Sequence of chain 3.C:
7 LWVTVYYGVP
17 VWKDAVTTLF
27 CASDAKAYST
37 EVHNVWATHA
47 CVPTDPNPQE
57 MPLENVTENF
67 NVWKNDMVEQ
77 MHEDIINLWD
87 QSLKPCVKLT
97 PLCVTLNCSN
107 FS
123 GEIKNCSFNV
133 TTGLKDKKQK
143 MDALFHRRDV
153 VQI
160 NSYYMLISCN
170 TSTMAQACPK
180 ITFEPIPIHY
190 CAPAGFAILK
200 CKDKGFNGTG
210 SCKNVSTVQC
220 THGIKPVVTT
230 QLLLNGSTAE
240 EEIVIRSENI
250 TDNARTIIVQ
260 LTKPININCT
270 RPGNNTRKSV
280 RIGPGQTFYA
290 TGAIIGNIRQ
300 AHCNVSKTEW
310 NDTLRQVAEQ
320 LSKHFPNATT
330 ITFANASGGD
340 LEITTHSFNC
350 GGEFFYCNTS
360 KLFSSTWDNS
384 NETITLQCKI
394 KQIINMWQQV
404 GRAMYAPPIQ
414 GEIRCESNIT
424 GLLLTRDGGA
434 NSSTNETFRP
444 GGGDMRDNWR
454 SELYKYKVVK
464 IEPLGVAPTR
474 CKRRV

Binding-site contacts:
Ligand atom N2 contacts residue ALA335 of chain 3.C at 3.9 Å.
Ligand atom C2 contacts residue SER359 of chain 3.C at 4.3 Å.
Ligand atom C7 contacts residue SER359 of chain 3.C at 3.9 Å.
Ligand atom O5 contacts residue ASN334 of chain 3.C at 2.4 Å (h-bond).
Ligand atom C8 contacts residue THR343 of chain 3.C at 4.4 Å.
Ligand atom O7 contacts residue ASN334 of chain 3.C at 3.7 Å.
Ligand atom C1 contacts residue SER359 of chain 3.C at 4.3 Å.
Ligand atom C8 contacts residue ALA335 of chain 3.C at 3.9 Å (hydrophobic).
Ligand atom C5 contacts residue ASN334 of chain 3.C at 3.7 Å.
Ligand atom C7 contacts residue ALA335 of chain 3.C at 4.3 Å (hydrophobic).
Ligand atom C3 contacts residue ASN334 of chain 3.C at 3.8 Å.
Ligand atom C4 contacts residue ASN334 of chain 3.C at 4.2 Å.
Ligand atom O7 contacts residue ASN357 of chain 3.C at 3.8 Å.
Ligand atom O7 contacts residue SER359 of chain 3.C at 3.2 Å (h-bond).
Ligand atom O7 contacts residue NAG1 of chain 3.Y at 3.7 Å.
Ligand atom C2 contacts residue ASN334 of chain 3.C at 2.4 Å.
Ligand atom C7 contacts residue ASN334 of chain 3.C at 3.5 Å.
Ligand atom N2 contacts residue ASN334 of chain 3.C at 2.9 Å (h-bond).
Ligand atom C1 contacts residue ASN334 of chain 3.C at 1.4 Å.
Ligand atom N2 contacts residue SER359 of chain 3.C at 4.4 Å.

The small molecule below binds the protein below.
Small molecule (SMILES): CC(=O)N[C@@H]1[C@@H](O)[C@H](O)[C@@H](CO)O[C@H]1O